The protein below binds the small molecule below.
Small molecule (SMILES): O=C(c1ccc(O)c(O)c1)c1ccc(O)cc1O

Sequence of chain 1.D:
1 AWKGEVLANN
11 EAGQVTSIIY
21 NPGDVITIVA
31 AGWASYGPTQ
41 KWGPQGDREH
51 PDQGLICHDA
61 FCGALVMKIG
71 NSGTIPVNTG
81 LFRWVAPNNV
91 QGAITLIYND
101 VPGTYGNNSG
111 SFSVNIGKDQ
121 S

Binding-site contacts:
Ligand atom C8 contacts residue ILE75 of chain 1.D at 4.0 Å (hydrophobic).
Ligand atom C12 contacts residue ILE75 of chain 1.D at 4.1 Å (hydrophobic).
Ligand atom O3 contacts residue TRP84 of chain 1.D at 3.9 Å.
Ligand atom C3 contacts residue TRP84 of chain 1.D at 4.0 Å (hydrophobic).
Ligand atom O1 contacts residue ILE75 of chain 1.D at 4.5 Å.
Ligand atom C4 contacts residue PRO76 of chain 1.D at 3.9 Å (hydrophobic).
Ligand atom C12 contacts residue THR74 of chain 1.D at 4.1 Å.
Ligand atom C4 contacts residue LEU81 of chain 1.D at 3.9 Å (hydrophobic).
Ligand atom C13 contacts residue ILE75 of chain 1.D at 3.9 Å (hydrophobic).
Ligand atom C5 contacts residue TRP84 of chain 1.D at 3.9 Å (hydrophobic).
Ligand atom O1 contacts residue TRP84 of chain 1.D at 3.6 Å.
Ligand atom C7 contacts residue TRP84 of chain 1.D at 3.2 Å (hydrophobic).
Ligand atom C2 contacts residue TRP84 of chain 1.D at 3.5 Å (hydrophobic).
Ligand atom C12 contacts residue PRO76 of chain 1.D at 4.1 Å (hydrophobic).
Ligand atom O2 contacts residue LEU81 of chain 1.D at 3.7 Å.
Ligand atom O5 contacts residue ILE75 of chain 1.D at 3.7 Å.
Ligand atom O4 contacts residue THR74 of chain 1.D at 3.7 Å.
Ligand atom C11 contacts residue ILE75 of chain 1.D at 4.4 Å (hydrophobic).
Ligand atom C10 contacts residue ASP59 of chain 1.D at 3.4 Å.
Ligand atom C8 contacts residue PRO76 of chain 1.D at 4.2 Å (hydrophobic).
Ligand atom O4 contacts residue ASP59 of chain 1.D at 2.5 Å (salt-bridge).
Ligand atom C6 contacts residue TRP84 of chain 1.D at 3.4 Å (hydrophobic).
Ligand atom O4 contacts residue PRO76 of chain 1.D at 3.9 Å.
Ligand atom C3 contacts residue ILE75 of chain 1.D at 4.0 Å (hydrophobic).
Ligand atom C10 contacts residue PRO76 of chain 1.D at 3.2 Å (hydrophobic).
Ligand atom C3 contacts residue PRO76 of chain 1.D at 4.0 Å (hydrophobic).
Ligand atom C9 contacts residue PRO76 of chain 1.D at 3.6 Å (hydrophobic).
Ligand atom C13 contacts residue PRO76 of chain 1.D at 4.4 Å (hydrophobic).
Ligand atom C11 contacts residue THR74 of chain 1.D at 4.2 Å.
Ligand atom O1 contacts residue PRO87 of chain 1.D at 4.1 Å.
Ligand atom O5 contacts residue PRO87 of chain 1.D at 3.7 Å.
Ligand atom C1 contacts residue TRP84 of chain 1.D at 4.2 Å (hydrophobic).
Ligand atom C4 contacts residue TRP84 of chain 1.D at 4.1 Å (hydrophobic).
Ligand atom C11 contacts residue PRO76 of chain 1.D at 3.5 Å (hydrophobic).
Ligand atom C5 contacts residue LEU81 of chain 1.D at 4.0 Å (hydrophobic).
Ligand atom C1 contacts residue ILE75 of chain 1.D at 4.2 Å (hydrophobic).
Ligand atom C11 contacts residue ASP59 of chain 1.D at 3.3 Å.